A small-molecule ligand and the protein it binds are described below.
Small molecule (SMILES): C=C1C[C@@H]2CCCC(=O)C/C(C)=C\C=C\C(=O)O[C@H]([C@H](O)NC(=O)/C=C\C=C\C)C/C(C)=C/[C@H](C1)O2

Binding-site contacts:
Ligand atom O7 contacts residue HIS227 of chain 1.D at 3.5 Å (h-bond).
Ligand atom C4' contacts residue THR274 of chain 1.D at 3.8 Å.
Ligand atom C16 contacts residue LEU361 of chain 1.D at 3.8 Å (hydrophobic).
Ligand atom O11 contacts residue HIS227 of chain 1.D at 3.2 Å (h-bond).
Ligand atom O20 contacts residue GLN279 of chain 1.D at 3.7 Å.
Ligand atom O1' contacts residue LEU273 of chain 1.D at 3.7 Å.
Ligand atom C3' contacts residue GLN279 of chain 1.D at 3.7 Å.
Ligand atom C20 contacts residue PRO272 of chain 1.D at 3.5 Å (hydrophobic).
Ligand atom C4 contacts residue ARG276 of chain 1.D at 3.4 Å.
Ligand atom C1' contacts residue PRO272 of chain 1.D at 3.5 Å (hydrophobic).
Ligand atom C13 contacts residue PRO358 of chain 1.D at 3.8 Å (hydrophobic).
Ligand atom C8 contacts residue HIS227 of chain 1.D at 2.5 Å.
Ligand atom C4' contacts residue GLN279 of chain 1.D at 3.5 Å.
Ligand atom C6 contacts residue HIS227 of chain 1.D at 3.7 Å.
Ligand atom O1' contacts residue PRO272 of chain 1.D at 3.4 Å.
Ligand atom C20 contacts residue THR274 of chain 1.D at 3.6 Å.
Ligand atom O1' contacts residue THR274 of chain 1.D at 2.8 Å (h-bond).
Ligand atom C9 contacts residue HIS227 of chain 1.D at 1.5 Å.
Ligand atom C17 contacts residue PHE270 of chain 1.D at 3.8 Å (hydrophobic).
Ligand atom C1' contacts residue GLN279 of chain 1.D at 3.5 Å.
Ligand atom C3' contacts residue PRO272 of chain 1.D at 3.7 Å (hydrophobic).
Ligand atom C22 contacts residue PRO358 of chain 1.D at 3.8 Å (hydrophobic).
Ligand atom C3 contacts residue HIS227 of chain 1.D at 3.6 Å.
Ligand atom O1 contacts residue HIS227 of chain 1.D at 3.3 Å.
Ligand atom C18 contacts residue PRO272 of chain 1.D at 3.3 Å (hydrophobic).
Ligand atom C6' contacts residue THR274 of chain 1.D at 3.7 Å.
Ligand atom N20 contacts residue GLN279 of chain 1.D at 3.6 Å.
Ligand atom O20 contacts residue THR274 of chain 1.D at 2.6 Å (h-bond).
Ligand atom C10 contacts residue HIS227 of chain 1.D at 2.7 Å.
Ligand atom C4' contacts residue PRO272 of chain 1.D at 3.7 Å (hydrophobic).
Ligand atom C2' contacts residue PRO272 of chain 1.D at 3.6 Å (hydrophobic).
Ligand atom C5' contacts residue ARG282 of chain 1.D at 3.8 Å.
Ligand atom C7 contacts residue HIS227 of chain 1.D at 2.9 Å.
Ligand atom C6' contacts residue ARG282 of chain 1.D at 3.3 Å.
Ligand atom C3 contacts residue ARG276 of chain 1.D at 3.8 Å.
Ligand atom C2' contacts residue GLN279 of chain 1.D at 3.5 Å.
Ligand atom C2' contacts residue LEU361 of chain 1.D at 3.7 Å (hydrophobic).
Ligand atom C22 contacts residue ALA231 of chain 1.D at 3.4 Å (hydrophobic).
Ligand atom C1' contacts residue THR274 of chain 1.D at 3.7 Å.
Ligand atom C11 contacts residue HIS227 of chain 1.D at 2.9 Å.

Sequence of chain 1.D:
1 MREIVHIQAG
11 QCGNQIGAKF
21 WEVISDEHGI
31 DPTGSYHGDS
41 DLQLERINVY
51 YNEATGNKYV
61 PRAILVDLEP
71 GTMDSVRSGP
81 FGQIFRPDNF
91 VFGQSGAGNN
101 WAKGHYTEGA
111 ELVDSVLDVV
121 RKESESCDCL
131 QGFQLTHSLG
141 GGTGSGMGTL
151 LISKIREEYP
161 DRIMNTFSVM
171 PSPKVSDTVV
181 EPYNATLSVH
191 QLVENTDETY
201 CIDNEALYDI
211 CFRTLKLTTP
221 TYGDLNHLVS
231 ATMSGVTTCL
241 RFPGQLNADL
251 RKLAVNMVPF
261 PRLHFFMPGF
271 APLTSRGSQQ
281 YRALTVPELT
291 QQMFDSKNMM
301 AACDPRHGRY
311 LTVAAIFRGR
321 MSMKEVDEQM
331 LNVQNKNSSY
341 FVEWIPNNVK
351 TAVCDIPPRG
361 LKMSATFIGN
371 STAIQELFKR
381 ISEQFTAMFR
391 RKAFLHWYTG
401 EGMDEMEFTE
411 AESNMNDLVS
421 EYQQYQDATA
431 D